This small molecule binds to this protein.
Small molecule (SMILES): O=C(N[C@H]1CN2CCC1CC2)c1cc2cccc(Cl)c2s1

Binding-site contacts:
Ligand atom C11 contacts residue SER58 of chain 1.E at 3.6 Å.
Ligand atom C07 contacts residue SER56 of chain 1.E at 3.8 Å.
Ligand atom C17 contacts residue TYR115 of chain 1.D at 3.5 Å (hydrophobic).
Ligand atom O01 contacts residue CYS212 of chain 1.D at 3.4 Å.
Ligand atom C15 contacts residue LEU141 of chain 1.E at 3.9 Å (hydrophobic).
Ligand atom C04 contacts residue TRP77 of chain 1.E at 4.0 Å (hydrophobic).
Ligand atom C20 contacts residue TRP171 of chain 1.D at 3.4 Å (hydrophobic).
Ligand atom C09 contacts residue SER58 of chain 1.E at 3.8 Å.
Ligand atom C02 contacts residue CYS212 of chain 1.D at 3.9 Å (hydrophobic).
Ligand atom C11 contacts residue TRP77 of chain 1.E at 3.8 Å (hydrophobic).
Ligand atom C15 contacts residue TYR217 of chain 1.D at 4.0 Å (hydrophobic).
Ligand atom C10 contacts residue TRP77 of chain 1.E at 3.6 Å (hydrophobic).
Ligand atom CL08 contacts residue SER56 of chain 1.E at 3.6 Å.
Ligand atom O01 contacts residue TYR210 of chain 1.D at 3.2 Å.
Ligand atom CL08 contacts residue ASP186 of chain 1.E at 3.8 Å.
Ligand atom C21 contacts residue TRP77 of chain 1.E at 3.8 Å (hydrophobic).
Ligand atom C16 contacts residue TRP77 of chain 1.E at 3.8 Å (hydrophobic).
Ligand atom N13 contacts residue TRP77 of chain 1.E at 4.0 Å.
Ligand atom C03 contacts residue LEU141 of chain 1.E at 3.7 Å (hydrophobic).
Ligand atom N13 contacts residue LEU141 of chain 1.E at 3.5 Å.
Ligand atom C09 contacts residue LEU57 of chain 1.E at 3.4 Å (hydrophobic).
Ligand atom C18 contacts residue TRP171 of chain 1.D at 3.7 Å (hydrophobic).
Ligand atom S12 contacts residue CYS212 of chain 1.D at 3.7 Å.
Ligand atom C02 contacts residue LEU141 of chain 1.E at 3.7 Å (hydrophobic).
Ligand atom C11 contacts residue LEU78 of chain 1.E at 3.8 Å (hydrophobic).
Ligand atom O01 contacts residue GLU211 of chain 1.D at 3.9 Å.
Ligand atom C17 contacts residue TYR210 of chain 1.D at 3.8 Å (hydrophobic).
Ligand atom C05 contacts residue SER58 of chain 1.E at 4.0 Å.
Ligand atom C09 contacts residue GLN79 of chain 1.E at 3.9 Å.
Ligand atom C18 contacts residue TYR217 of chain 1.D at 3.7 Å (hydrophobic).
Ligand atom C04 contacts residue LEU141 of chain 1.E at 3.6 Å (hydrophobic).
Ligand atom C21 contacts residue TRP171 of chain 1.D at 3.7 Å (hydrophobic).
Ligand atom C10 contacts residue LEU57 of chain 1.E at 3.4 Å (hydrophobic).
Ligand atom C10 contacts residue GLN79 of chain 1.E at 3.7 Å.
Ligand atom C09 contacts residue SER56 of chain 1.E at 3.1 Å.
Ligand atom C10 contacts residue LEU78 of chain 1.E at 3.9 Å (hydrophobic).
Ligand atom C11 contacts residue GLN79 of chain 1.E at 3.9 Å.
Ligand atom C10 contacts residue SER58 of chain 1.E at 3.4 Å.
Ligand atom N19 contacts residue TRP171 of chain 1.D at 3.2 Å (h-bond).
Ligand atom C18 contacts residue TYR115 of chain 1.D at 3.8 Å (hydrophobic).

Sequence of chain 1.D:
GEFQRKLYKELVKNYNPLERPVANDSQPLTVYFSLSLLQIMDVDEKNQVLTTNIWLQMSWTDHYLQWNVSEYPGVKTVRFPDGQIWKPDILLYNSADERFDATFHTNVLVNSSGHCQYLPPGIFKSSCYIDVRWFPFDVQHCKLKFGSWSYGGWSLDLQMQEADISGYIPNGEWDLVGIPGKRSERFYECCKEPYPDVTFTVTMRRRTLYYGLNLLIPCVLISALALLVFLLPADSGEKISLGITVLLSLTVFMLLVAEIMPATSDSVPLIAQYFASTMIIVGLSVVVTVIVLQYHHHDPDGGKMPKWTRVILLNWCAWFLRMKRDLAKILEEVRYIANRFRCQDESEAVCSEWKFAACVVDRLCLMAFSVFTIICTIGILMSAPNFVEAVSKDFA

Sequence of chain 1.E:
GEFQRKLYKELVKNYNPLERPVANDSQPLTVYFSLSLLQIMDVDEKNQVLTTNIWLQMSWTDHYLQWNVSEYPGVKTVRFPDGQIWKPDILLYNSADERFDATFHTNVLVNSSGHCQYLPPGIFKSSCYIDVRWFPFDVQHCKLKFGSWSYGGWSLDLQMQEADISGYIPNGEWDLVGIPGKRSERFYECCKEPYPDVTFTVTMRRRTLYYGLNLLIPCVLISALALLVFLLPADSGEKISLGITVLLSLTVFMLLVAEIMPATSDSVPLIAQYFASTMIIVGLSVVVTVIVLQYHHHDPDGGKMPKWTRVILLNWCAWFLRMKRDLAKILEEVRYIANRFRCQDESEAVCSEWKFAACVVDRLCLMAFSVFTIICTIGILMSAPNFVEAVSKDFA